A protein and the small-molecule ligand that binds it are described below.
Small molecule (SMILES): Oc1cccc2nc3ccccc3nc12

Binding-site contacts:
Ligand atom C3 contacts residue PHE42 of chain 1.B at 3.7 Å (hydrophobic).
Ligand atom C13 contacts residue MET100 of chain 1.B at 4.0 Å (hydrophobic).
Ligand atom C1 contacts residue VAL24 of chain 1.B at 3.9 Å (hydrophobic).
Ligand atom N8 contacts residue PHE42 of chain 1.B at 3.6 Å.
Ligand atom C10 contacts residue PHE42 of chain 1.B at 3.4 Å (hydrophobic).
Ligand atom C1 contacts residue PHE42 of chain 1.B at 4.0 Å (hydrophobic).
Ligand atom C5 contacts residue PHE42 of chain 1.B at 4.0 Å (hydrophobic).
Ligand atom C14 contacts residue PHE98 of chain 1.B at 3.4 Å (hydrophobic).
Ligand atom C15 contacts residue CYS60 of chain 1.B at 3.5 Å (hydrophobic).
Ligand atom C5 contacts residue HIS93 of chain 1.B at 3.7 Å.
Ligand atom O19 contacts residue ASP40 of chain 1.B at 2.6 Å (salt-bridge).
Ligand atom C13 contacts residue TYR128 of chain 1.B at 4.0 Å (hydrophobic).
Ligand atom C9 contacts residue CYS60 of chain 1.B at 3.8 Å (hydrophobic).
Ligand atom C15 contacts residue CYS74 of chain 1.B at 3.7 Å (hydrophobic).
Ligand atom C4 contacts residue CYS60 of chain 1.B at 4.3 Å (hydrophobic).
Ligand atom N8 contacts residue CYS60 of chain 1.B at 3.3 Å (h-bond).
Ligand atom C13 contacts residue VAL118 of chain 1.B at 4.0 Å (hydrophobic).
Ligand atom C13 contacts residue PHE42 of chain 1.B at 4.3 Å (hydrophobic).
Ligand atom C13 contacts residue LEU76 of chain 1.B at 4.2 Å (hydrophobic).
Ligand atom C11 contacts residue GLU126 of chain 1.B at 4.3 Å.
Ligand atom N7 contacts residue GLU126 of chain 1.B at 4.3 Å.
Ligand atom O19 contacts residue CYS60 of chain 1.B at 4.1 Å.
Ligand atom N8 contacts residue HIS93 of chain 1.B at 3.6 Å (h-bond).
Ligand atom C5 contacts residue ASP40 of chain 1.B at 3.5 Å.
Ligand atom C6 contacts residue PHE42 of chain 1.B at 4.3 Å (hydrophobic).
Ligand atom C11 contacts residue PHE42 of chain 1.B at 3.7 Å (hydrophobic).
Ligand atom O19 contacts residue HIS93 of chain 1.B at 2.9 Å (h-bond).
Ligand atom N7 contacts residue PHE42 of chain 1.B at 3.3 Å.
Ligand atom C4 contacts residue HIS93 of chain 1.B at 4.0 Å.
Ligand atom C4 contacts residue PHE42 of chain 1.B at 3.7 Å (hydrophobic).
Ligand atom C13 contacts residue PHE98 of chain 1.B at 4.1 Å (hydrophobic).
Ligand atom C15 contacts residue PHE42 of chain 1.B at 4.0 Å (hydrophobic).
Ligand atom C11 contacts residue TYR128 of chain 1.B at 3.4 Å (hydrophobic).
Ligand atom C15 contacts residue PHE98 of chain 1.B at 3.6 Å (hydrophobic).
Ligand atom C2 contacts residue ASN21 of chain 1.B at 3.9 Å.
Ligand atom C6 contacts residue VAL24 of chain 1.B at 4.1 Å (hydrophobic).
Ligand atom C9 contacts residue PHE42 of chain 1.B at 3.4 Å (hydrophobic).
Ligand atom C14 contacts residue MET100 of chain 1.B at 3.8 Å (hydrophobic).
Ligand atom C6 contacts residue ASP40 of chain 1.B at 3.7 Å.
Ligand atom C2 contacts residue PHE42 of chain 1.B at 3.7 Å (hydrophobic).

Sequence of chain 1.B:
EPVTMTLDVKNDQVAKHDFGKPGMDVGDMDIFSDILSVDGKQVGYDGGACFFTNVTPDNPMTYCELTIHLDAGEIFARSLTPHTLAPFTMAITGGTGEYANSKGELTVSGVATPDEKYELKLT